A protein and the small-molecule ligand that binds it are described below.
Small molecule (SMILES): NCCCC(=O)O

Sequence of chain 1.C:
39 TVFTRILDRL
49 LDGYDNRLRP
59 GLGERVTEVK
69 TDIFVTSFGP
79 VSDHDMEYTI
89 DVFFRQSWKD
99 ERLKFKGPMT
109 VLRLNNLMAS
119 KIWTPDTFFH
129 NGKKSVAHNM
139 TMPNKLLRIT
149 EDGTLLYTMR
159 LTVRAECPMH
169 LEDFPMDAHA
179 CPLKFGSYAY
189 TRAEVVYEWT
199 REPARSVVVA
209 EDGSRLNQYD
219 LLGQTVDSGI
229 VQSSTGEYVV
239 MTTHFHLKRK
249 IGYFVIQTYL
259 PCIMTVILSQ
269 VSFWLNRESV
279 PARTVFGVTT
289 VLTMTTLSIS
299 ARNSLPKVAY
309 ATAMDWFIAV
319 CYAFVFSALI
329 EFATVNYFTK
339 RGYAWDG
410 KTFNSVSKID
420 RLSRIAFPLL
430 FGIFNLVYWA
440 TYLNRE

Binding-site contacts:
Ligand atom OXT contacts residue THR156 of chain 1.C at 4.3 Å.
Ligand atom O contacts residue TYR229 of chain 1.B at 4.2 Å.
Ligand atom C contacts residue PHE91 of chain 1.C at 3.9 Å (hydrophobic).
Ligand atom CG contacts residue TYR181 of chain 1.B at 4.0 Å (hydrophobic).
Ligand atom C contacts residue THR226 of chain 1.B at 2.9 Å.
Ligand atom N contacts residue GLU179 of chain 1.B at 3.1 Å (salt-bridge).
Ligand atom CB contacts residue TYR229 of chain 1.B at 3.6 Å (hydrophobic).
Ligand atom CB contacts residue PHE224 of chain 1.B at 4.2 Å (hydrophobic).
Ligand atom N contacts residue TYR229 of chain 1.B at 3.5 Å.
Ligand atom CG contacts residue LEU144 of chain 1.C at 4.2 Å (hydrophobic).
Ligand atom O contacts residue THR226 of chain 1.B at 2.3 Å (h-bond).
Ligand atom CD contacts residue PHE224 of chain 1.B at 4.4 Å (hydrophobic).
Ligand atom CG contacts residue THR226 of chain 1.B at 4.2 Å.
Ligand atom CB contacts residue LEU144 of chain 1.C at 4.2 Å (hydrophobic).
Ligand atom C contacts residue ARG93 of chain 1.C at 4.0 Å.
Ligand atom CD contacts residue TYR181 of chain 1.B at 3.3 Å (hydrophobic).
Ligand atom O contacts residue ARG93 of chain 1.C at 3.8 Å.
Ligand atom N contacts residue SER180 of chain 1.B at 3.4 Å (h-bond).
Ligand atom CB contacts residue THR226 of chain 1.B at 4.3 Å.
Ligand atom C contacts residue LEU144 of chain 1.C at 4.2 Å (hydrophobic).
Ligand atom CD contacts residue GLU179 of chain 1.B at 4.3 Å.
Ligand atom O contacts residue LEU144 of chain 1.C at 3.4 Å.
Ligand atom CD contacts residue TYR229 of chain 1.B at 4.2 Å (hydrophobic).
Ligand atom O contacts residue THR156 of chain 1.C at 3.8 Å.
Ligand atom OXT contacts residue ARG93 of chain 1.C at 3.0 Å (salt-bridge).
Ligand atom C contacts residue THR156 of chain 1.C at 4.0 Å.
Ligand atom CD contacts residue TYR121 of chain 1.B at 3.7 Å (hydrophobic).
Ligand atom N contacts residue TYR181 of chain 1.B at 3.1 Å (h-bond).
Ligand atom N contacts residue PHE224 of chain 1.B at 4.2 Å.
Ligand atom OXT contacts residue PHE91 of chain 1.C at 3.4 Å.
Ligand atom CG contacts residue PHE91 of chain 1.C at 3.6 Å (hydrophobic).
Ligand atom CD contacts residue SER180 of chain 1.B at 4.5 Å.
Ligand atom OXT contacts residue THR226 of chain 1.B at 3.1 Å (h-bond).
Ligand atom N contacts residue TYR121 of chain 1.B at 3.8 Å.
Ligand atom CD contacts residue PHE91 of chain 1.C at 4.1 Å (hydrophobic).
Ligand atom CB contacts residue TYR181 of chain 1.B at 3.6 Å (hydrophobic).

Sequence of chain 1.B:
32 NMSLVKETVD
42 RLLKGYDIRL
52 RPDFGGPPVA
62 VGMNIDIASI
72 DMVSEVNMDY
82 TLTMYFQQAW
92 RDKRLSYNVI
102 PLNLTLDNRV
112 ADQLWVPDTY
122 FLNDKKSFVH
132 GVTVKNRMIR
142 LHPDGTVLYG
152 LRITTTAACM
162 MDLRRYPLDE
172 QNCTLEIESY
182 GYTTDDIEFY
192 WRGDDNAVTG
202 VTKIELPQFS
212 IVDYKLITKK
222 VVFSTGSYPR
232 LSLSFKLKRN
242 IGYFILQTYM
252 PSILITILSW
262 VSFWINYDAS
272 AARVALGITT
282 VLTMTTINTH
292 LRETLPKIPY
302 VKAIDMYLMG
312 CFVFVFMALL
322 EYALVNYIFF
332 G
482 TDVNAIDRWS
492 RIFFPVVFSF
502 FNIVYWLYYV